Sequence of chain 1.A:
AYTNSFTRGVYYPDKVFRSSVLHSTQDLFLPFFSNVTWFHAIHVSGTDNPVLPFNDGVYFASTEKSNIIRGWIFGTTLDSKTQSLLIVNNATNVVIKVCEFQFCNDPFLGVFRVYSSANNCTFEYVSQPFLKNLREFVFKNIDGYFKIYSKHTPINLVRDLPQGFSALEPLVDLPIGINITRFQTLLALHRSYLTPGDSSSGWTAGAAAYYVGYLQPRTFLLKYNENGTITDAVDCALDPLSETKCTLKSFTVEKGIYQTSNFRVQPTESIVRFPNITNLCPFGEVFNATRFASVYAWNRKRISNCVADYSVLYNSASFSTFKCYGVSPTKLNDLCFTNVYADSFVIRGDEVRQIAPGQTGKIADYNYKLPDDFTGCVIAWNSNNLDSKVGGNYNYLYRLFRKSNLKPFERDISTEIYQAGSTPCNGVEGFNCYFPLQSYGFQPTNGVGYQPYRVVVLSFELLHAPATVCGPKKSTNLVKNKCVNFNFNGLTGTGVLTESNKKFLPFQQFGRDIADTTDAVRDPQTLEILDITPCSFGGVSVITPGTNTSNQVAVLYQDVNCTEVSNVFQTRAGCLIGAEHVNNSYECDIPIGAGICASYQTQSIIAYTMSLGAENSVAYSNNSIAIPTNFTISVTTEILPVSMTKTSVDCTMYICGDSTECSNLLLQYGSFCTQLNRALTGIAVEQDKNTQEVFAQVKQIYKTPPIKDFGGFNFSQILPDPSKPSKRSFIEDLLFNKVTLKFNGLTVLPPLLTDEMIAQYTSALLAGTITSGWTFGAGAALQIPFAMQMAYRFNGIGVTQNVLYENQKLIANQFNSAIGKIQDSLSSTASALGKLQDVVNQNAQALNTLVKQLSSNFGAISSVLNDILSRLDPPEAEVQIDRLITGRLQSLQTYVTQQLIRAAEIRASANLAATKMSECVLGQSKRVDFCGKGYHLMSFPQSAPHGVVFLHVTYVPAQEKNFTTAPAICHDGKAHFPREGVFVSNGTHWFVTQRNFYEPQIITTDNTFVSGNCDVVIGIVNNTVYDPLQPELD

This protein binds this small molecule.
Small molecule (SMILES): CC(=O)N[C@@H]1[C@@H](O)[C@H](O)[C@@H](CO)O[C@H]1O

Binding-site contacts:
Ligand atom O5 contacts residue ASN709 of chain 1.A at 2.4 Å (h-bond).
Ligand atom O7 contacts residue ASN709 of chain 1.A at 3.8 Å.
Ligand atom C2 contacts residue ASN709 of chain 1.A at 2.4 Å.
Ligand atom N2 contacts residue ASN709 of chain 1.A at 2.9 Å (h-bond).
Ligand atom C3 contacts residue ASN709 of chain 1.A at 3.8 Å.
Ligand atom C1 contacts residue ASP796 of chain 1.B at 4.2 Å.
Ligand atom C4 contacts residue ASN709 of chain 1.A at 4.2 Å.
Ligand atom C1 contacts residue ASN709 of chain 1.A at 1.4 Å.
Ligand atom C5 contacts residue ASN709 of chain 1.A at 3.7 Å.
Ligand atom O6 contacts residue ASP796 of chain 1.B at 4.3 Å.
Ligand atom O5 contacts residue ASP796 of chain 1.B at 3.7 Å.
Ligand atom C7 contacts residue ASN709 of chain 1.A at 3.5 Å.
Ligand atom C8 contacts residue GLY1131 of chain 1.A at 3.7 Å.

Sequence of chain 1.B:
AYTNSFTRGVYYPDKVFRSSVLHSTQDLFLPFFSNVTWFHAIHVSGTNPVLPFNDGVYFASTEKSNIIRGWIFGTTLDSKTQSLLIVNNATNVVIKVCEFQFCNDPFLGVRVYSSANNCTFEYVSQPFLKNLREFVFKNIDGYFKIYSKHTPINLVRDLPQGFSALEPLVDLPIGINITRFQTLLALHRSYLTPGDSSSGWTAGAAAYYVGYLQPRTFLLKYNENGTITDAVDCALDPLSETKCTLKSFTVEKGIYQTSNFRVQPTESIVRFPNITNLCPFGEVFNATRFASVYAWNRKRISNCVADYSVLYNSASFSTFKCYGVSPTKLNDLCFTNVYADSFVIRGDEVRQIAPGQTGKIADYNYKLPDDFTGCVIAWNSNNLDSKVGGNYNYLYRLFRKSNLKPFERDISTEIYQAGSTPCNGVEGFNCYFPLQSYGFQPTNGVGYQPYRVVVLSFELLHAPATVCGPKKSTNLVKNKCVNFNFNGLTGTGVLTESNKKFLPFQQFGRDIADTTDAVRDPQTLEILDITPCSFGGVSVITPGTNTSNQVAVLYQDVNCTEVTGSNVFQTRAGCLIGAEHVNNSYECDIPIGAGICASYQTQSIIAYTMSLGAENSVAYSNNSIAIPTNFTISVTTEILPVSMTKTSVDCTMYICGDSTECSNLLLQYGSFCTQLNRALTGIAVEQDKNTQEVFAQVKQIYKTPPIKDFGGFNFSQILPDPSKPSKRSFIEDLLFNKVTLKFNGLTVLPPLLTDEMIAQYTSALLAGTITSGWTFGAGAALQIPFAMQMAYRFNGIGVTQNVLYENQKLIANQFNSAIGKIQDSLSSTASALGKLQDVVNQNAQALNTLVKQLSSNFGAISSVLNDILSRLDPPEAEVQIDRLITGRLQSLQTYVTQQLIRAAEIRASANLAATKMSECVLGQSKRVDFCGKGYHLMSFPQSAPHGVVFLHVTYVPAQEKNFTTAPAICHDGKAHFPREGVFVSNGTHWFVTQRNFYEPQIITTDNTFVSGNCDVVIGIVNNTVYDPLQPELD